Sequence of chain 1.B:
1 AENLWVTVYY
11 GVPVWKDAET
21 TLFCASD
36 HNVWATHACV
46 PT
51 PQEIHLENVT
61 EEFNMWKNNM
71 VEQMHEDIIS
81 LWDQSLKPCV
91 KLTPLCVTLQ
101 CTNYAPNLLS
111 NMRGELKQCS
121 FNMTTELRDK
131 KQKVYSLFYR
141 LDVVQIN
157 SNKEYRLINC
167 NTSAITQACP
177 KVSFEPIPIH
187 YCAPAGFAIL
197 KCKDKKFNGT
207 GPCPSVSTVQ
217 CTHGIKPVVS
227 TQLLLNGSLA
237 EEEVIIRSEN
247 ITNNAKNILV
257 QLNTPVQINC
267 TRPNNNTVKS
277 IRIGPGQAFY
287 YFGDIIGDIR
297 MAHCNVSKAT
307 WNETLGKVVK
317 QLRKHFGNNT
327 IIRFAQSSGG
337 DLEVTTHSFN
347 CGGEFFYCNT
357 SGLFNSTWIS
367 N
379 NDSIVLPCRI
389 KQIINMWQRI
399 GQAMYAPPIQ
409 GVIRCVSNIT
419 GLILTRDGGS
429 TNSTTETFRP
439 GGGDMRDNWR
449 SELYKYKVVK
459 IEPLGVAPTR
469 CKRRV

The protein below binds the small molecule below.
Small molecule (SMILES): CC(=O)N[C@H]1[C@H](O[C@H]2[C@H](O)[C@@H](NC(C)=O)CO[C@@H]2CO)O[C@H](CO)[C@@H](O[C@@H]2O[C@H](CO)[C@@H](O)[C@H](O)[C@@H]2O)[C@@H]1O

Binding-site contacts:
Ligand atom C8 contacts residue GLU245 of chain 1.B at 4.0 Å.
Ligand atom C2 contacts residue ASN246 of chain 1.B at 2.5 Å.
Ligand atom C4 contacts residue ASN246 of chain 1.B at 4.3 Å.
Ligand atom N2 contacts residue ASN246 of chain 1.B at 2.9 Å (h-bond).
Ligand atom C7 contacts residue ASN246 of chain 1.B at 3.2 Å.
Ligand atom C1 contacts residue ASN246 of chain 1.B at 1.4 Å.
Ligand atom C6 contacts residue THR248 of chain 1.B at 4.2 Å.
Ligand atom O5 contacts residue ASN246 of chain 1.B at 2.4 Å (h-bond).
Ligand atom O5 contacts residue THR248 of chain 1.B at 3.2 Å (h-bond).
Ligand atom C8 contacts residue ASN246 of chain 1.B at 4.3 Å.
Ligand atom C3 contacts residue ASN246 of chain 1.B at 3.8 Å.
Ligand atom O7 contacts residue ASN246 of chain 1.B at 3.2 Å (h-bond).
Ligand atom C1 contacts residue THR248 of chain 1.B at 3.4 Å.
Ligand atom C5 contacts residue ASN246 of chain 1.B at 3.6 Å.
Ligand atom C5 contacts residue THR248 of chain 1.B at 3.7 Å.